Sequence of chain 1.A:
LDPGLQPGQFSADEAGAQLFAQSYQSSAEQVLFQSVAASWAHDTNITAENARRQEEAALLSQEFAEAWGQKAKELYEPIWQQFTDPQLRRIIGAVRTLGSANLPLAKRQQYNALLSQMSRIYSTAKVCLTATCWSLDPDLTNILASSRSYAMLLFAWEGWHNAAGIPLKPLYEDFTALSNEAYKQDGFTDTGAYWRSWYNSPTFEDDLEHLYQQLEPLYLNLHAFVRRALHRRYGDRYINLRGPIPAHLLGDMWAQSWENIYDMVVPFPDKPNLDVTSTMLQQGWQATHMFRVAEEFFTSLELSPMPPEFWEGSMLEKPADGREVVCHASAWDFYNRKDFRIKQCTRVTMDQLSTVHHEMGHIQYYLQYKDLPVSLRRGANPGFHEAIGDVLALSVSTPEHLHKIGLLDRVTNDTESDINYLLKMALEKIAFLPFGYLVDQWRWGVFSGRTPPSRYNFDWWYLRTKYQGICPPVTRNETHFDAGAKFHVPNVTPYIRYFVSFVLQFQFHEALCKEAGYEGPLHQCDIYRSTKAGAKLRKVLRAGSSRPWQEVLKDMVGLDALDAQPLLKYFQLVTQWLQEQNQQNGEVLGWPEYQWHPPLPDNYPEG

Binding-site contacts:
Ligand atom O5 contacts residue ASN416 of chain 1.A at 2.3 Å (h-bond).
Ligand atom C8 contacts residue GLN527 of chain 1.A at 4.0 Å.
Ligand atom C4 contacts residue GLU522 of chain 1.A at 3.9 Å.
Ligand atom C1 contacts residue PRO524 of chain 1.A at 4.4 Å (hydrophobic).
Ligand atom C3 contacts residue PRO524 of chain 1.A at 3.9 Å (hydrophobic).
Ligand atom C8 contacts residue ASN416 of chain 1.A at 4.5 Å.
Ligand atom C5 contacts residue GLU522 of chain 1.A at 4.1 Å.
Ligand atom C2 contacts residue GLN527 of chain 1.A at 3.5 Å.
Ligand atom O6 contacts residue GLU522 of chain 1.A at 4.1 Å.
Ligand atom C7 contacts residue GLN527 of chain 1.A at 3.9 Å.
Ligand atom O6 contacts residue GLU522 of chain 1.A at 4.1 Å.
Ligand atom O5 contacts residue GLY523 of chain 1.A at 4.1 Å.
Ligand atom O7 contacts residue ASN416 of chain 1.A at 3.3 Å (h-bond).
Ligand atom C1 contacts residue GLU522 of chain 1.A at 4.2 Å.
Ligand atom C2 contacts residue ASN416 of chain 1.A at 2.4 Å.
Ligand atom C3 contacts residue ASN416 of chain 1.A at 3.8 Å.
Ligand atom O3 contacts residue GLU522 of chain 1.A at 4.1 Å.
Ligand atom C2 contacts residue GLY523 of chain 1.A at 4.3 Å.
Ligand atom O7 contacts residue PRO524 of chain 1.A at 3.8 Å.
Ligand atom C7 contacts residue ASN416 of chain 1.A at 3.3 Å.
Ligand atom C3 contacts residue GLN527 of chain 1.A at 3.6 Å.
Ligand atom O4 contacts residue PRO524 of chain 1.A at 3.4 Å.
Ligand atom C4 contacts residue PRO524 of chain 1.A at 4.1 Å (hydrophobic).
Ligand atom C1 contacts residue ASN416 of chain 1.A at 1.4 Å.
Ligand atom N2 contacts residue GLN527 of chain 1.A at 2.9 Å (h-bond).
Ligand atom O6 contacts residue GLY523 of chain 1.A at 4.1 Å.
Ligand atom O5 contacts residue GLU522 of chain 1.A at 4.3 Å.
Ligand atom C3 contacts residue GLU522 of chain 1.A at 4.0 Å.
Ligand atom C5 contacts residue ASN416 of chain 1.A at 3.6 Å.
Ligand atom C4 contacts residue ASN416 of chain 1.A at 4.2 Å.
Ligand atom O4 contacts residue GLU522 of chain 1.A at 3.2 Å (salt-bridge).
Ligand atom C3 contacts residue GLU522 of chain 1.A at 4.5 Å.
Ligand atom O3 contacts residue PRO524 of chain 1.A at 4.4 Å.
Ligand atom C1 contacts residue GLY523 of chain 1.A at 4.4 Å.
Ligand atom O4 contacts residue GLY523 of chain 1.A at 4.2 Å.
Ligand atom C1 contacts residue GLN527 of chain 1.A at 3.5 Å.
Ligand atom C4 contacts residue GLU522 of chain 1.A at 4.1 Å.
Ligand atom N2 contacts residue ASN416 of chain 1.A at 2.9 Å (h-bond).
Ligand atom C5 contacts residue GLN527 of chain 1.A at 4.5 Å.

The small molecule below binds the protein below.
Small molecule (SMILES): CC(=O)N[C@H]1[C@H](O[C@H]2[C@H](O)[C@@H](NC(C)=O)CO[C@@H]2CO[C@@H]2O[C@@H](C)[C@@H](O)[C@@H](O)[C@@H]2O)O[C@H](CO)[C@@H](O[C@@H]2O[C@H](CO)[C@@H](O)[C@H](O)[C@@H]2O)[C@@H]1O